This small molecule binds to this protein.
Small molecule (SMILES): C[C@H](NC(=O)[C@H](Cc1ccc(O)cc1)NC(=O)[C@@H](NC(=O)[C@@H]1CCCN1C(=O)[C@H](CC(N)=O)NC(=O)[C@H](CCC(=O)O)NC(=O)[C@H](Cc1ccc(O)cc1)NC(=O)CN)[C@@H](C)O)C(=O)N[C@@H](Cc1ccccc1)C(=O)N[C@H](C=O)Cc1ccccc1

Binding-site contacts:
Ligand atom CB contacts residue ILE94 of chain 2.C at 3.3 Å (hydrophobic).
Ligand atom CG contacts residue TYR161 of chain 2.C at 3.2 Å (hydrophobic).
Ligand atom CD2 contacts residue PHE164 of chain 2.C at 3.3 Å (hydrophobic).
Ligand atom C contacts residue SER95 of chain 2.C at 3.6 Å.
Ligand atom O contacts residue TYR96 of chain 2.C at 3.4 Å.
Ligand atom CD1 contacts residue THR93 of chain 2.C at 3.4 Å.
Ligand atom ND2 contacts residue LEU91 of chain 2.C at 3.2 Å (h-bond).
Ligand atom CD1 contacts residue ILE94 of chain 2.C at 3.6 Å (hydrophobic).
Ligand atom O contacts residue ILE97 of chain 2.C at 3.2 Å (h-bond).
Ligand atom CB contacts residue ILE97 of chain 2.C at 3.6 Å (hydrophobic).
Ligand atom N contacts residue ILE97 of chain 2.C at 2.9 Å (h-bond).
Ligand atom CE2 contacts residue PHE164 of chain 2.C at 3.7 Å (hydrophobic).
Ligand atom OH contacts residue MSE136 of chain 2.C at 3.5 Å (h-bond).
Ligand atom CA contacts residue PHE157 of chain 2.C at 3.6 Å (hydrophobic).
Ligand atom CE1 contacts residue THR93 of chain 2.C at 3.3 Å.
Ligand atom CB contacts residue PHE157 of chain 2.C at 3.5 Å (hydrophobic).
Ligand atom CA contacts residue ILE97 of chain 2.C at 3.5 Å (hydrophobic).
Ligand atom CD1 contacts residue ALA150 of chain 2.C at 3.6 Å (hydrophobic).
Ligand atom CD2 contacts residue SER95 of chain 2.C at 3.5 Å.
Ligand atom CE2 contacts residue TYR161 of chain 2.C at 3.6 Å (hydrophobic).
Ligand atom CG contacts residue PHE164 of chain 2.C at 3.4 Å (hydrophobic).
Ligand atom CB contacts residue PHE164 of chain 2.C at 3.4 Å (hydrophobic).
Ligand atom N contacts residue SER95 of chain 2.C at 2.8 Å (h-bond).
Ligand atom OG1 contacts residue TYR161 of chain 2.C at 3.3 Å.
Ligand atom ND2 contacts residue ILE94 of chain 2.C at 3.0 Å (h-bond).
Ligand atom CG contacts residue PHE157 of chain 2.C at 3.5 Å (hydrophobic).
Ligand atom CE1 contacts residue PHE164 of chain 2.C at 3.3 Å (hydrophobic).
Ligand atom CA contacts residue TYR96 of chain 2.C at 3.1 Å (hydrophobic).
Ligand atom OH contacts residue ARG109 of chain 2.C at 3.3 Å.
Ligand atom CA contacts residue SER95 of chain 2.C at 3.4 Å.
Ligand atom CB contacts residue SER95 of chain 2.C at 3.6 Å.
Ligand atom CB contacts residue ILE94 of chain 2.C at 3.5 Å (hydrophobic).
Ligand atom CE1 contacts residue ARG109 of chain 2.C at 3.5 Å.
Ligand atom CD1 contacts residue ARG92 of chain 2.C at 3.5 Å.
Ligand atom OH contacts residue GLN151 of chain 2.C at 3.4 Å.
Ligand atom CA contacts residue ARG92 of chain 2.C at 3.3 Å.
Ligand atom C contacts residue TYR96 of chain 2.C at 3.6 Å (hydrophobic).
Ligand atom CG contacts residue SER95 of chain 2.C at 3.3 Å.
Ligand atom O contacts residue SER95 of chain 2.C at 3.5 Å (h-bond).
Ligand atom C contacts residue ILE97 of chain 2.C at 3.7 Å (hydrophobic).

Sequence of chain 2.C:
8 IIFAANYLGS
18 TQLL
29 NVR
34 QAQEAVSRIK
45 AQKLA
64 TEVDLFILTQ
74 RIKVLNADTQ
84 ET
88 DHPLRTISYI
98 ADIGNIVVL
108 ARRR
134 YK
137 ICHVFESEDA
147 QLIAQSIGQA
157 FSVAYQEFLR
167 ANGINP